Binding-site contacts:
Ligand atom O5 contacts residue ASN66 of chain 1.A at 2.3 Å (h-bond).
Ligand atom C4 contacts residue TYR62 of chain 1.A at 4.0 Å (hydrophobic).
Ligand atom C8 contacts residue TRP65 of chain 1.A at 3.9 Å (hydrophobic).
Ligand atom N2 contacts residue ASN66 of chain 1.A at 2.9 Å (h-bond).
Ligand atom C8 contacts residue ASN66 of chain 1.A at 4.3 Å.
Ligand atom C5 contacts residue TYR62 of chain 1.A at 4.3 Å (hydrophobic).
Ligand atom C1 contacts residue ASN66 of chain 1.A at 1.4 Å.
Ligand atom C4 contacts residue ASN66 of chain 1.A at 4.2 Å.
Ligand atom C2 contacts residue ASN66 of chain 1.A at 2.5 Å.
Ligand atom C1 contacts residue TYR62 of chain 1.A at 3.8 Å (hydrophobic).
Ligand atom O5 contacts residue TYR62 of chain 1.A at 3.7 Å.
Ligand atom C6 contacts residue TYR62 of chain 1.A at 3.7 Å (hydrophobic).
Ligand atom C7 contacts residue TRP65 of chain 1.A at 3.9 Å (hydrophobic).
Ligand atom C8 contacts residue ILE69 of chain 1.A at 4.4 Å (hydrophobic).
Ligand atom O7 contacts residue TYR62 of chain 1.A at 4.3 Å.
Ligand atom C7 contacts residue ASN66 of chain 1.A at 3.7 Å.
Ligand atom C2 contacts residue TYR62 of chain 1.A at 4.2 Å (hydrophobic).
Ligand atom C5 contacts residue ASN66 of chain 1.A at 3.6 Å.
Ligand atom O7 contacts residue ASN66 of chain 1.A at 4.0 Å.
Ligand atom C3 contacts residue ASN66 of chain 1.A at 3.8 Å.
Ligand atom O7 contacts residue TRP65 of chain 1.A at 3.3 Å.

This protein binds this small molecule.
Small molecule (SMILES): CC(=O)N[C@@H]1[C@@H](O)[C@H](O)[C@@H](CO)O[C@H]1O

Sequence of chain 1.A:
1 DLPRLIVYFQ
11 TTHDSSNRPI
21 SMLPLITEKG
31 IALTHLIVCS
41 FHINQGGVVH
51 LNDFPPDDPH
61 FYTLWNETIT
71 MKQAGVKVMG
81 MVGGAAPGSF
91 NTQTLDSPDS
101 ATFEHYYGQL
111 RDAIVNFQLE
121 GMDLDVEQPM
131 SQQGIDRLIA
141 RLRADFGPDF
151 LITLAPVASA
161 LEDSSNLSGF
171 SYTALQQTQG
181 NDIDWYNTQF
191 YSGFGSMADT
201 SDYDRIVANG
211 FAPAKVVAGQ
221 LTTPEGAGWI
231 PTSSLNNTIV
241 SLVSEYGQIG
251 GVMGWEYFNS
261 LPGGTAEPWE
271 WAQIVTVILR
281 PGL